Binding-site contacts:
Ligand atom O1 contacts residue TRP279 of chain 1.B at 3.2 Å.
Ligand atom N1 contacts residue PHE151 of chain 1.B at 3.3 Å.
Ligand atom F1 contacts residue GLN260 of chain 1.B at 3.4 Å.
Ligand atom C8 contacts residue MET134 of chain 1.B at 3.5 Å (hydrophobic).
Ligand atom C contacts residue THR94 of chain 1.B at 3.7 Å.
Ligand atom C2 contacts residue THR94 of chain 1.B at 3.7 Å.
Ligand atom C12 contacts residue MET134 of chain 1.B at 3.6 Å (hydrophobic).
Ligand atom CL contacts residue LEU96 of chain 1.B at 3.6 Å.
Ligand atom C10 contacts residue MET134 of chain 1.B at 3.8 Å (hydrophobic).
Ligand atom O2 contacts residue LEU152 of chain 1.B at 3.0 Å (h-bond).
Ligand atom C20 contacts residue GLU103 of chain 1.B at 3.5 Å.
Ligand atom C8 contacts residue ILE131 of chain 1.B at 3.8 Å (hydrophobic).
Ligand atom C11 contacts residue THR138 of chain 1.B at 3.3 Å.
Ligand atom C2 contacts residue PHE90 of chain 1.B at 3.6 Å (hydrophobic).
Ligand atom C13 contacts residue PHE151 of chain 1.B at 3.7 Å (hydrophobic).
Ligand atom C23 contacts residue LEU96 of chain 1.B at 3.4 Å (hydrophobic).
Ligand atom N1 contacts residue THR138 of chain 1.B at 3.8 Å.
Ligand atom F contacts residue GLN260 of chain 1.B at 3.1 Å.
Ligand atom F contacts residue LEU264 of chain 1.B at 3.1 Å.
Ligand atom O contacts residue LEU271 of chain 1.B at 3.2 Å.
Ligand atom N2 contacts residue ARG141 of chain 1.B at 3.7 Å.
Ligand atom C16 contacts residue THR138 of chain 1.B at 3.8 Å.
Ligand atom C15 contacts residue PHE151 of chain 1.B at 3.4 Å (hydrophobic).
Ligand atom C21 contacts residue GLU103 of chain 1.B at 3.6 Å.
Ligand atom C12 contacts residue THR138 of chain 1.B at 3.3 Å.
Ligand atom O1 contacts residue HIS257 of chain 1.B at 3.0 Å (h-bond).
Ligand atom C5 contacts residue LEU167 of chain 1.B at 3.7 Å (hydrophobic).
Ligand atom C21 contacts residue ARG141 of chain 1.B at 3.4 Å.
Ligand atom CL contacts residue LEU152 of chain 1.B at 3.6 Å.
Ligand atom C16 contacts residue PHE151 of chain 1.B at 3.6 Å (hydrophobic).
Ligand atom C9 contacts residue ILE131 of chain 1.B at 3.7 Å (hydrophobic).
Ligand atom F1 contacts residue PHE171 of chain 1.B at 3.8 Å.
Ligand atom C contacts residue PHE93 of chain 1.B at 3.7 Å (hydrophobic).
Ligand atom F2 contacts residue LEU167 of chain 1.B at 3.7 Å.
Ligand atom C9 contacts residue PHE171 of chain 1.B at 3.7 Å (hydrophobic).
Ligand atom O2 contacts residue ARG141 of chain 1.B at 2.9 Å (salt-bridge).
Ligand atom C19 contacts residue ARG141 of chain 1.B at 3.5 Å.
Ligand atom F1 contacts residue LEU167 of chain 1.B at 3.2 Å.
Ligand atom O contacts residue LEU264 of chain 1.B at 3.7 Å.
Ligand atom C23 contacts residue PHE151 of chain 1.B at 3.6 Å (hydrophobic).

Sequence of chain 1.B:
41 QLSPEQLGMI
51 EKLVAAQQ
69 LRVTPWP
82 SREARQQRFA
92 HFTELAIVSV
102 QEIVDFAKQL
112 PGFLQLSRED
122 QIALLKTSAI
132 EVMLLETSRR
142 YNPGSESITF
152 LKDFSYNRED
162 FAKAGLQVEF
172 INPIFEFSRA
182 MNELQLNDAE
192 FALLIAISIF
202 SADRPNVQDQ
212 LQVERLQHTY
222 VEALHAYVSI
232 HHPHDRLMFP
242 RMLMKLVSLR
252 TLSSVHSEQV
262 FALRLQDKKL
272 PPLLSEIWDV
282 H

The small molecule below binds the protein below.
Small molecule (SMILES): CC(C)[C@@](O)(C(=O)N1CCC(C2CCN(c3ccc(C(=O)N(C)C)c(Cl)c3)CC2)CC1)C(F)(F)F